Sequence of chain 1.B:
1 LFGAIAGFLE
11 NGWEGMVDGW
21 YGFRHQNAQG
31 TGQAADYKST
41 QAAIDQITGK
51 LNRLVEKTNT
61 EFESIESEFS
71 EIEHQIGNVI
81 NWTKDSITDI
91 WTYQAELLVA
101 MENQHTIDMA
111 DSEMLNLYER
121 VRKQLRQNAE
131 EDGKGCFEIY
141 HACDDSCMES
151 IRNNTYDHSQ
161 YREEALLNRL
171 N

Sequence of chain 1.A:
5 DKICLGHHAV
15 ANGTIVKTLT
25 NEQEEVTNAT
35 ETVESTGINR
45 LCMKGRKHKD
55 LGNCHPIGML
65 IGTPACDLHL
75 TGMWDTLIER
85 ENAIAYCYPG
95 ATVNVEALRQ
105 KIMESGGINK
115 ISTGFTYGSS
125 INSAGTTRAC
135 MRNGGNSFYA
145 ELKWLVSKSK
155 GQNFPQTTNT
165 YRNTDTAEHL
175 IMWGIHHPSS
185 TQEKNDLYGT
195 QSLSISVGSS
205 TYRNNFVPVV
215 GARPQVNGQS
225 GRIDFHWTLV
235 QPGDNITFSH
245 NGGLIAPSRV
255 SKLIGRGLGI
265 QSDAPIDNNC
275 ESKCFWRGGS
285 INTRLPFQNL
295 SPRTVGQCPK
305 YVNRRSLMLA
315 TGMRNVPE

This protein binds this small molecule.
Small molecule (SMILES): CC(=O)N[C@@H]1[C@@H](O)[C@H](O)[C@@H](CO)O[C@H]1O

Binding-site contacts:
Ligand atom O7 contacts residue ASN32 of chain 1.A at 4.3 Å.
Ligand atom C6 contacts residue THR315 of chain 1.A at 3.8 Å.
Ligand atom O6 contacts residue ASN32 of chain 1.A at 4.5 Å.
Ligand atom C6 contacts residue THR34 of chain 1.A at 3.6 Å.
Ligand atom C5 contacts residue ASN32 of chain 1.A at 3.4 Å.
Ligand atom O6 contacts residue THR34 of chain 1.A at 4.4 Å.
Ligand atom O6 contacts residue THR315 of chain 1.A at 3.2 Å (h-bond).
Ligand atom C6 contacts residue ASN32 of chain 1.A at 4.4 Å.
Ligand atom O5 contacts residue ALA33 of chain 1.A at 4.4 Å.
Ligand atom C5 contacts residue THR34 of chain 1.A at 4.3 Å.
Ligand atom C7 contacts residue ASN32 of chain 1.A at 3.8 Å.
Ligand atom O5 contacts residue ASN32 of chain 1.A at 2.0 Å (h-bond).
Ligand atom C1 contacts residue ASN32 of chain 1.A at 1.4 Å.
Ligand atom C2 contacts residue ASN32 of chain 1.A at 2.2 Å.
Ligand atom O6 contacts residue LEU51 of chain 1.B at 4.0 Å.
Ligand atom O5 contacts residue THR315 of chain 1.A at 3.3 Å (h-bond).
Ligand atom C5 contacts residue THR315 of chain 1.A at 4.2 Å.
Ligand atom C3 contacts residue ASN32 of chain 1.A at 3.5 Å.
Ligand atom N2 contacts residue ASN32 of chain 1.A at 2.8 Å (h-bond).
Ligand atom C1 contacts residue THR315 of chain 1.A at 4.3 Å.
Ligand atom C4 contacts residue ASN32 of chain 1.A at 3.9 Å.